Sequence of chain 1.A:
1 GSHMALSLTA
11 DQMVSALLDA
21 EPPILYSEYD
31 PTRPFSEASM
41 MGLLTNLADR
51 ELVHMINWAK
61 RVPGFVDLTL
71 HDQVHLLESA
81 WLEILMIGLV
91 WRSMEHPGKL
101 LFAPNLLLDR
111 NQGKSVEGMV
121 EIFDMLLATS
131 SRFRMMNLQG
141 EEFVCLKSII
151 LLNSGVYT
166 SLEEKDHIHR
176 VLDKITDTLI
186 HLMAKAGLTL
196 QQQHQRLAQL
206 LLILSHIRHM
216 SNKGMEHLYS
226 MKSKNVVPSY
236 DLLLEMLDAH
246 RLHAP

Binding-site contacts:
Ligand atom C17 contacts residue THR45 of chain 1.A at 3.4 Å.
Ligand atom C13 contacts residue GLY219 of chain 1.A at 3.7 Å.
Ligand atom F contacts residue MET86 of chain 1.A at 3.4 Å.
Ligand atom C24 contacts residue ASP49 of chain 1.A at 3.6 Å.
Ligand atom C8 contacts residue LEU89 of chain 1.A at 3.5 Å (hydrophobic).
Ligand atom C contacts residue PHE102 of chain 1.A at 3.6 Å (hydrophobic).
Ligand atom C16 contacts residue LEU44 of chain 1.A at 3.6 Å (hydrophobic).
Ligand atom C24 contacts residue TRP81 of chain 1.A at 3.8 Å (hydrophobic).
Ligand atom C5 contacts residue LEU44 of chain 1.A at 3.3 Å (hydrophobic).
Ligand atom C14 contacts residue GLY219 of chain 1.A at 3.5 Å.
Ligand atom N4 contacts residue VAL231 of chain 1.A at 3.8 Å.
Ligand atom C20 contacts residue ASP49 of chain 1.A at 3.4 Å.
Ligand atom C14 contacts residue HIS222 of chain 1.A at 3.8 Å.
Ligand atom C7 contacts residue GLU51 of chain 1.A at 3.7 Å.
Ligand atom C6 contacts residue LEU44 of chain 1.A at 3.7 Å (hydrophobic).
Ligand atom N contacts residue ARG92 of chain 1.A at 3.7 Å.
Ligand atom F1 contacts residue ASN230 of chain 1.A at 3.4 Å.
Ligand atom N1 contacts residue ARG92 of chain 1.A at 3.4 Å (salt-bridge).
Ligand atom C23 contacts residue ASN230 of chain 1.A at 3.7 Å.
Ligand atom N4 contacts residue ASP49 of chain 1.A at 2.9 Å (salt-bridge).
Ligand atom C3 contacts residue PHE102 of chain 1.A at 3.8 Å (hydrophobic).
Ligand atom F1 contacts residue LEU237 of chain 1.A at 3.9 Å.
Ligand atom N1 contacts residue LEU89 of chain 1.A at 3.7 Å.
Ligand atom N1 contacts residue LEU85 of chain 1.A at 3.2 Å (h-bond).
Ligand atom C22 contacts residue PRO233 of chain 1.A at 3.8 Å (hydrophobic).
Ligand atom C6 contacts residue ALA48 of chain 1.A at 3.8 Å (hydrophobic).
Ligand atom N1 contacts residue GLU51 of chain 1.A at 3.5 Å (salt-bridge).
Ligand atom C21 contacts residue PRO233 of chain 1.A at 3.4 Å (hydrophobic).
Ligand atom C19 contacts residue ASP49 of chain 1.A at 3.6 Å.
Ligand atom C21 contacts residue VAL231 of chain 1.A at 3.4 Å (hydrophobic).
Ligand atom F contacts residue GLY219 of chain 1.A at 3.5 Å.
Ligand atom N5 contacts residue ALA48 of chain 1.A at 3.9 Å.
Ligand atom C24 contacts residue ALA48 of chain 1.A at 3.9 Å (hydrophobic).
Ligand atom C13 contacts residue LEU223 of chain 1.A at 3.5 Å (hydrophobic).
Ligand atom C19 contacts residue THR45 of chain 1.A at 3.9 Å.
Ligand atom C8 contacts residue LEU85 of chain 1.A at 3.2 Å (hydrophobic).
Ligand atom C20 contacts residue VAL231 of chain 1.A at 3.3 Å (hydrophobic).
Ligand atom N contacts residue GLU51 of chain 1.A at 2.7 Å (salt-bridge).
Ligand atom C5 contacts residue ALA48 of chain 1.A at 3.8 Å (hydrophobic).
Ligand atom C25 contacts residue ALA48 of chain 1.A at 3.7 Å (hydrophobic).

This protein binds this small molecule.
Small molecule (SMILES): C[C@@H]1Cc2c(ccc3n[nH]cc23)[C@@H](c2ccc(NC3CN(CCCF)C3)cn2)N1CC1(F)CC1